Sequence of chain 1.D:
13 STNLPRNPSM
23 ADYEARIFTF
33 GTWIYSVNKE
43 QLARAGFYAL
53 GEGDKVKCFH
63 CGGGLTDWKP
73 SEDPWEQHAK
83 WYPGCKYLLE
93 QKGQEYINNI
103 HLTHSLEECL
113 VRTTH

Binding-site contacts:
Ligand atom OAI contacts residue LEU67 of chain 1.D at 3.6 Å.
Ligand atom CAY contacts residue THR68 of chain 1.D at 3.2 Å.
Ligand atom NBM contacts residue TYR84 of chain 1.D at 3.7 Å.
Ligand atom CAU contacts residue GLY66 of chain 1.D at 3.9 Å.
Ligand atom CA contacts residue ASP69 of chain 1.D at 3.4 Å.
Ligand atom OBS contacts residue THR68 of chain 1.D at 3.4 Å (h-bond).
Ligand atom N contacts residue GLN79 of chain 1.D at 3.9 Å.
Ligand atom CAA contacts residue GLU74 of chain 1.D at 3.0 Å.
Ligand atom C contacts residue THR68 of chain 1.D at 3.6 Å.
Ligand atom NBK contacts residue GLY66 of chain 1.D at 3.6 Å.
Ligand atom CA contacts residue GLU74 of chain 1.D at 3.8 Å.
Ligand atom CB contacts residue THR68 of chain 1.D at 3.1 Å.
Ligand atom CA contacts residue THR68 of chain 1.D at 3.1 Å.
Ligand atom CBC contacts residue GLY66 of chain 1.D at 3.4 Å.
Ligand atom CCI contacts residue GLY66 of chain 1.D at 3.0 Å.
Ligand atom CCI contacts residue LEU67 of chain 1.D at 3.6 Å (hydrophobic).
Ligand atom CBC contacts residue LEU67 of chain 1.D at 3.9 Å (hydrophobic).
Ligand atom N contacts residue ASP69 of chain 1.D at 3.7 Å.
Ligand atom CBC contacts residue TYR84 of chain 1.D at 3.1 Å (hydrophobic).
Ligand atom O contacts residue TRP83 of chain 1.D at 2.9 Å (h-bond).
Ligand atom OAI contacts residue THR68 of chain 1.D at 3.0 Å (h-bond).
Ligand atom CAM contacts residue THR68 of chain 1.D at 3.4 Å.
Ligand atom SBU contacts residue GLY66 of chain 1.D at 3.5 Å (h-bond).
Ligand atom CBA contacts residue TRP83 of chain 1.D at 3.9 Å (hydrophobic).
Ligand atom NBI contacts residue GLY66 of chain 1.D at 3.9 Å.
Ligand atom NBO contacts residue THR68 of chain 1.D at 3.0 Å (h-bond).
Ligand atom O contacts residue GLN79 of chain 1.D at 4.0 Å.
Ligand atom CBG contacts residue GLY66 of chain 1.D at 3.4 Å.
Ligand atom N contacts residue GLU74 of chain 1.D at 2.7 Å (salt-bridge).
Ligand atom CB contacts residue GLU74 of chain 1.D at 3.5 Å.
Ligand atom CAO contacts residue LYS57 of chain 1.D at 3.9 Å.
Ligand atom NBI contacts residue TYR84 of chain 1.D at 4.0 Å.
Ligand atom CCC contacts residue GLY66 of chain 1.D at 3.1 Å.
Ligand atom SBU contacts residue THR68 of chain 1.D at 3.6 Å.
Ligand atom NCO contacts residue GLY66 of chain 1.D at 3.1 Å (h-bond).
Ligand atom CAA contacts residue TRP83 of chain 1.D at 3.7 Å (hydrophobic).
Ligand atom NCM contacts residue LEU67 of chain 1.D at 3.9 Å.
Ligand atom NBM contacts residue GLY66 of chain 1.D at 3.6 Å (h-bond).
Ligand atom CAQ contacts residue LEU52 of chain 1.D at 3.5 Å (hydrophobic).
Ligand atom CAA contacts residue GLN79 of chain 1.D at 2.4 Å.

The small molecule below binds the protein below.
Small molecule (SMILES): CN[C@@H](C)C(=O)N[C@H](C(=O)N1CCC[C@H]1Cn1nnnc1Sc1ccccc1)[C@@H](C)OCC#CC#CCO[C@H](C)[C@H](NC(=O)[C@H](C)NC)C(=O)N1CCC[C@H]1Cn1nnnc1Sc1ccccc1